Sequence of chain 1.B:
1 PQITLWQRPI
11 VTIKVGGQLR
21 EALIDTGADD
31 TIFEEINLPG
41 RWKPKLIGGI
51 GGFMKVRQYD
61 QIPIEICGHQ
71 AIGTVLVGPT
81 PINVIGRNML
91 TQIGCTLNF

Binding-site contacts:
Ligand atom O9 contacts residue ILE50 of chain 1.B at 3.0 Å.
Ligand atom C17 contacts residue ASP25 of chain 1.A at 3.1 Å.
Ligand atom N2 contacts residue ASP30 of chain 1.A at 2.2 Å (salt-bridge).
Ligand atom C06 contacts residue ILE82 of chain 1.A at 3.6 Å (hydrophobic).
Ligand atom C19 contacts residue ASP25 of chain 1.A at 3.7 Å.
Ligand atom N20 contacts residue GLY27 of chain 1.B at 3.2 Å (h-bond).
Ligand atom C33 contacts residue ILE82 of chain 1.A at 3.4 Å (hydrophobic).
Ligand atom C17 contacts residue ASP25 of chain 1.B at 3.6 Å.
Ligand atom S8 contacts residue ILE50 of chain 1.B at 3.6 Å.
Ligand atom C7 contacts residue ASP29 of chain 1.B at 3.5 Å.
Ligand atom O10 contacts residue ILE50 of chain 1.B at 3.2 Å.
Ligand atom N1 contacts residue ASP30 of chain 1.A at 3.0 Å (salt-bridge).
Ligand atom C3 contacts residue ALA28 of chain 1.A at 3.3 Å (hydrophobic).
Ligand atom C3 contacts residue ILE32 of chain 1.A at 3.5 Å (hydrophobic).
Ligand atom C3 contacts residue ASP30 of chain 1.A at 3.4 Å.
Ligand atom C6 contacts residue GLY48 of chain 1.A at 3.7 Å.
Ligand atom O2 contacts residue ASP29 of chain 1.B at 3.0 Å (salt-bridge).
Ligand atom C12 contacts residue GLY27 of chain 1.A at 3.4 Å.
Ligand atom C1 contacts residue ASP30 of chain 1.A at 2.9 Å.
Ligand atom F2 contacts residue GLY49 of chain 1.B at 3.0 Å.
Ligand atom F2 contacts residue PRO81 of chain 1.A at 2.9 Å.
Ligand atom C16 contacts residue ASP25 of chain 1.A at 3.0 Å.
Ligand atom C59 contacts residue GLY48 of chain 1.B at 3.2 Å.
Ligand atom O10 contacts residue GLY49 of chain 1.A at 3.5 Å.
Ligand atom O18 contacts residue ASP25 of chain 1.B at 2.9 Å (salt-bridge).
Ligand atom C15 contacts residue ILE82 of chain 1.B at 3.4 Å (hydrophobic).
Ligand atom O18 contacts residue ASP25 of chain 1.A at 2.4 Å (salt-bridge).
Ligand atom C10 contacts residue ILE47 of chain 1.B at 3.6 Å (hydrophobic).
Ligand atom F2 contacts residue ILE50 of chain 1.B at 3.0 Å.
Ligand atom C06 contacts residue GLY27 of chain 1.B at 3.6 Å.
Ligand atom C8 contacts residue ILE32 of chain 1.B at 3.7 Å (hydrophobic).
Ligand atom O1 contacts residue ASP29 of chain 1.B at 3.5 Å (salt-bridge).
Ligand atom C32 contacts residue ASP25 of chain 1.A at 3.1 Å.
Ligand atom C4 contacts residue ALA28 of chain 1.A at 3.3 Å (hydrophobic).
Ligand atom C36 contacts residue ASP29 of chain 1.A at 3.2 Å.
Ligand atom C4 contacts residue ILE32 of chain 1.A at 3.5 Å (hydrophobic).
Ligand atom C49 contacts residue GLY48 of chain 1.B at 3.1 Å.
Ligand atom O1 contacts residue ASP30 of chain 1.B at 3.2 Å (salt-bridge).
Ligand atom C79 contacts residue ASP30 of chain 1.A at 3.3 Å.
Ligand atom O18 contacts residue GLY27 of chain 1.B at 3.3 Å.

Sequence of chain 1.A:
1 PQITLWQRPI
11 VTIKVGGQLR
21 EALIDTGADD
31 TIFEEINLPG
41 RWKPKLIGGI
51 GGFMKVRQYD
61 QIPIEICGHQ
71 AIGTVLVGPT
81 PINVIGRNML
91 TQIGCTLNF

A protein and the small-molecule ligand that binds it are described below.
Small molecule (SMILES): CC(C)CN(C[C@@H](O)[C@H](Cc1cc(F)cc(F)c1)NC(=O)O[C@H]1[C@H]2CO[C@H]3OC[C@@H]1[C@H]3C2)S(=O)(=O)c1ccc2nc(NC3CC3)sc2c1